Binding-site contacts:
Ligand atom C19 contacts residue PHE396 of chain 2.A at 3.3 Å (hydrophobic).
Ligand atom O21 contacts residue PHE396 of chain 2.A at 3.5 Å.
Ligand atom C29 contacts residue PHE364 of chain 2.A at 3.5 Å (hydrophobic).
Ligand atom O8 contacts residue PHE396 of chain 2.A at 3.7 Å.
Ligand atom C14 contacts residue PHE353 of chain 2.A at 3.8 Å (hydrophobic).
Ligand atom C16 contacts residue PHE353 of chain 2.A at 3.5 Å (hydrophobic).
Ligand atom C15 contacts residue PHE396 of chain 2.A at 3.7 Å (hydrophobic).
Ligand atom C9 contacts residue PHE391 of chain 2.A at 3.4 Å (hydrophobic).
Ligand atom O7 contacts residue CO1 of chain 2.B at 1.9 Å.
Ligand atom C15 contacts residue PHE353 of chain 2.A at 3.8 Å (hydrophobic).
Ligand atom C13 contacts residue GLY392 of chain 2.A at 3.3 Å.
Ligand atom O27 contacts residue MET307 of chain 2.A at 3.7 Å.
Ligand atom O11 contacts residue PHE353 of chain 2.A at 3.5 Å.
Ligand atom C12 contacts residue GLN351 of chain 2.A at 3.8 Å.
Ligand atom C5 contacts residue CO1 of chain 2.B at 3.4 Å.
Ligand atom C12 contacts residue PHE391 of chain 2.A at 3.1 Å (hydrophobic).
Ligand atom C9 contacts residue CO1 of chain 2.B at 2.9 Å.
Ligand atom C28 contacts residue PHE364 of chain 2.A at 3.5 Å (hydrophobic).
Ligand atom O11 contacts residue PHE391 of chain 2.A at 3.7 Å.
Ligand atom C6 contacts residue CO1 of chain 2.B at 3.0 Å.
Ligand atom C26 contacts residue MET307 of chain 2.A at 3.6 Å (hydrophobic).
Ligand atom O11 contacts residue GLU366 of chain 2.A at 2.9 Å (salt-bridge).
Ligand atom O11 contacts residue HIS280 of chain 2.A at 3.1 Å (h-bond).
Ligand atom O11 contacts residue CO1 of chain 2.B at 2.0 Å.
Ligand atom C10 contacts residue PHE353 of chain 2.A at 3.4 Å (hydrophobic).
Ligand atom O7 contacts residue HIS198 of chain 2.A at 2.8 Å (h-bond).
Ligand atom C14 contacts residue PHE396 of chain 2.A at 3.7 Å (hydrophobic).
Ligand atom N18 contacts residue PHE396 of chain 2.A at 3.4 Å.
Ligand atom C6 contacts residue HIS280 of chain 2.A at 3.7 Å.
Ligand atom C2 contacts residue SER239 of chain 2.A at 3.6 Å.
Ligand atom C26 contacts residue PHE353 of chain 2.A at 3.5 Å (hydrophobic).
Ligand atom O7 contacts residue HIS280 of chain 2.A at 3.1 Å (h-bond).
Ligand atom C6 contacts residue PHE391 of chain 2.A at 3.6 Å (hydrophobic).
Ligand atom C22 contacts residue LEU399 of chain 2.A at 3.7 Å (hydrophobic).
Ligand atom C3 contacts residue SER239 of chain 2.A at 3.7 Å.
Ligand atom C25 contacts residue PHE353 of chain 2.A at 3.6 Å (hydrophobic).
Ligand atom C5 contacts residue PHE391 of chain 2.A at 3.6 Å (hydrophobic).
Ligand atom C12 contacts residue GLY392 of chain 2.A at 3.7 Å.
Ligand atom C12 contacts residue PHE353 of chain 2.A at 3.5 Å (hydrophobic).
Ligand atom C1 contacts residue PHE391 of chain 2.A at 3.5 Å (hydrophobic).

A protein and the small-molecule ligand that binds it are described below.
Small molecule (SMILES): Cc1c(C(=O)C2=C(O)CCCC2=O)ccc2c1n(CC1CCOCC1)c(=O)n2C

Sequence of chain 2.A:
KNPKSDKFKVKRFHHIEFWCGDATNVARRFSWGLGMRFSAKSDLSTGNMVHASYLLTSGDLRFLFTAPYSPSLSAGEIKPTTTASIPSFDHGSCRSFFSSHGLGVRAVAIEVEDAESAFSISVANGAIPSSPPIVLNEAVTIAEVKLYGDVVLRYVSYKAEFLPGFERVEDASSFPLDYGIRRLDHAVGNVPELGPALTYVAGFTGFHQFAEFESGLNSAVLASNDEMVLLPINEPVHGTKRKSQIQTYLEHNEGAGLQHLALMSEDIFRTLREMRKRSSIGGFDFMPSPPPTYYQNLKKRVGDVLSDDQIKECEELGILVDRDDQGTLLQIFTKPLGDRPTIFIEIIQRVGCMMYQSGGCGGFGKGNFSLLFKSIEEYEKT